The protein below binds the small molecule below.
Small molecule (SMILES): OC[C@H]1O[C@H](O)[C@@H](O)[C@@H](O)[C@@H]1O

Sequence of chain 1.B:
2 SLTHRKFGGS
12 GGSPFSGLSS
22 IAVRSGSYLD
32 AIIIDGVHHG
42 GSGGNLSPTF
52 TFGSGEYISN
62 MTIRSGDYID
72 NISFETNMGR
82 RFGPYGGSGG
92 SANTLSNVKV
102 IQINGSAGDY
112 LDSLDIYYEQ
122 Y

Binding-site contacts:
Ligand atom C6 contacts residue ASP113 of chain 1.B at 3.5 Å.
Ligand atom O4 contacts residue GLY13 of chain 1.A at 3.5 Å (h-bond).
Ligand atom O6 contacts residue GLY109 of chain 1.B at 3.2 Å (h-bond).
Ligand atom O3 contacts residue GLY12 of chain 1.A at 3.9 Å.
Ligand atom C6 contacts residue GLY109 of chain 1.B at 4.4 Å.
Ligand atom O1 contacts residue ASP110 of chain 1.B at 3.8 Å.
Ligand atom C5 contacts residue ASP113 of chain 1.B at 4.0 Å.
Ligand atom C4 contacts residue GLY109 of chain 1.B at 4.5 Å.
Ligand atom O4 contacts residue ASP113 of chain 1.B at 2.6 Å (salt-bridge).
Ligand atom O4 contacts residue GLY12 of chain 1.A at 3.5 Å.
Ligand atom C6 contacts residue TYR111 of chain 1.B at 3.6 Å (hydrophobic).
Ligand atom C5 contacts residue ASP110 of chain 1.B at 3.9 Å.
Ligand atom O5 contacts residue GLY109 of chain 1.B at 3.7 Å.
Ligand atom O6 contacts residue TYR111 of chain 1.B at 2.8 Å (h-bond).
Ligand atom C4 contacts residue ASP113 of chain 1.B at 3.4 Å.
Ligand atom O4 contacts residue TYR69 of chain 1.B at 4.3 Å.
Ligand atom C2 contacts residue GLY109 of chain 1.B at 4.4 Å.
Ligand atom C4 contacts residue GLY13 of chain 1.A at 3.6 Å.
Ligand atom C6 contacts residue ASP110 of chain 1.B at 3.7 Å.
Ligand atom C1 contacts residue ASP110 of chain 1.B at 4.0 Å.
Ligand atom C5 contacts residue GLY109 of chain 1.B at 4.4 Å.
Ligand atom C3 contacts residue GLY13 of chain 1.A at 3.8 Å.
Ligand atom O6 contacts residue ALA108 of chain 1.B at 4.3 Å.
Ligand atom O2 contacts residue GLY109 of chain 1.B at 3.4 Å.
Ligand atom O6 contacts residue ASP113 of chain 1.B at 2.7 Å (salt-bridge).
Ligand atom O3 contacts residue GLY13 of chain 1.A at 3.0 Å (h-bond).
Ligand atom O2 contacts residue GLY13 of chain 1.A at 4.0 Å.
Ligand atom C1 contacts residue GLY109 of chain 1.B at 4.3 Å.
Ligand atom O5 contacts residue ASP110 of chain 1.B at 3.0 Å (salt-bridge).
Ligand atom C6 contacts residue TYR69 of chain 1.B at 3.9 Å (hydrophobic).
Ligand atom C4 contacts residue GLY12 of chain 1.A at 4.3 Å.
Ligand atom O6 contacts residue ASP110 of chain 1.B at 3.0 Å (salt-bridge).
Ligand atom O2 contacts residue ASP110 of chain 1.B at 4.4 Å.

Sequence of chain 1.A:
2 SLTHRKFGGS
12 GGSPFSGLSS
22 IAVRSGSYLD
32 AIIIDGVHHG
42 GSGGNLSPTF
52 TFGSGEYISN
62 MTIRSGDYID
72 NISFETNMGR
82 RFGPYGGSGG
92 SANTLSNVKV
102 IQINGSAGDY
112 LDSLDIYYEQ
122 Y